Sequence of chain 1.B:
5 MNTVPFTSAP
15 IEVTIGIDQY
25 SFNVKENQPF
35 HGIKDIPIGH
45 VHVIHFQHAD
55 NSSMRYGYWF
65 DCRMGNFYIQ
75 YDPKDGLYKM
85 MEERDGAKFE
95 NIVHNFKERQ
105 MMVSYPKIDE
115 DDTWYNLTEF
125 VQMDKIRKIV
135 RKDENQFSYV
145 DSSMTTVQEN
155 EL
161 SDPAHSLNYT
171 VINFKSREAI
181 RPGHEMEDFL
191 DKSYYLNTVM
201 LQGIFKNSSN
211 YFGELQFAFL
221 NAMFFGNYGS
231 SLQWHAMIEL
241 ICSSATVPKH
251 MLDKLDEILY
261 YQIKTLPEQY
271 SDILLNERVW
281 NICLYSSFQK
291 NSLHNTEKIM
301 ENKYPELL

Binding-site contacts:
Ligand atom C contacts residue GLU257 of chain 1.B at 3.8 Å.
Ligand atom C8 contacts residue TYR261 of chain 1.B at 3.6 Å (hydrophobic).
Ligand atom C2 contacts residue ASN295 of chain 1.B at 3.6 Å.
Ligand atom C9 contacts residue GLU257 of chain 1.B at 4.5 Å.
Ligand atom C7 contacts residue ASP253 of chain 1.B at 3.7 Å.
Ligand atom O contacts residue GLU257 of chain 1.B at 4.1 Å.
Ligand atom C8 contacts residue TYR260 of chain 1.B at 4.1 Å (hydrophobic).
Ligand atom C contacts residue ASP253 of chain 1.B at 3.6 Å.
Ligand atom C3 contacts residue GLU257 of chain 1.B at 3.8 Å.
Ligand atom C9 contacts residue TYR260 of chain 1.B at 3.5 Å (hydrophobic).
Ligand atom C6 contacts residue ASP253 of chain 1.B at 3.1 Å.
Ligand atom C5 contacts residue GLU257 of chain 1.B at 3.9 Å.
Ligand atom N1 contacts residue GLU257 of chain 1.B at 2.8 Å (salt-bridge).
Ligand atom C2 contacts residue GLU257 of chain 1.B at 3.6 Å.
Ligand atom O contacts residue TYR261 of chain 1.B at 4.3 Å.
Ligand atom O1 contacts residue TYR260 of chain 1.B at 4.2 Å.
Ligand atom N1 contacts residue ASP253 of chain 1.B at 3.5 Å (salt-bridge).
Ligand atom O1 contacts residue ASN295 of chain 1.B at 3.4 Å (h-bond).
Ligand atom C1 contacts residue ASP253 of chain 1.B at 4.2 Å.
Ligand atom C1 contacts residue ASN295 of chain 1.B at 3.2 Å.
Ligand atom C5 contacts residue ASP253 of chain 1.B at 3.9 Å.
Ligand atom C1 contacts residue ASP256 of chain 1.B at 4.0 Å.
Ligand atom C4 contacts residue GLU257 of chain 1.B at 3.7 Å.
Ligand atom N contacts residue ASP253 of chain 1.B at 3.1 Å (salt-bridge).
Ligand atom C8 contacts residue GLU257 of chain 1.B at 3.9 Å.
Ligand atom C9 contacts residue ASN295 of chain 1.B at 4.1 Å.
Ligand atom C6 contacts residue GLU257 of chain 1.B at 4.0 Å.
Ligand atom O1 contacts residue GLU257 of chain 1.B at 3.8 Å.
Ligand atom C contacts residue ASN295 of chain 1.B at 4.2 Å.
Ligand atom C1 contacts residue GLU257 of chain 1.B at 3.6 Å.

This protein binds this small molecule.
Small molecule (SMILES): NC[C@H](N)c1ccc2c(c1)OCCO2